Binding-site contacts:
Ligand atom C02 contacts residue GLU69 of chain 1.A at 3.8 Å.
Ligand atom N24 contacts residue ASP72 of chain 1.A at 2.7 Å (salt-bridge).
Ligand atom C08 contacts residue VZD1 of chain 1.D at 3.4 Å.
Ligand atom C16 contacts residue VAL134 of chain 1.A at 4.0 Å (hydrophobic).
Ligand atom C08 contacts residue PHE130 of chain 1.A at 3.9 Å (hydrophobic).
Ligand atom C16 contacts residue PRO201 of chain 1.A at 3.9 Å (hydrophobic).
Ligand atom F20 contacts residue PRO201 of chain 1.A at 4.0 Å.
Ligand atom C04 contacts residue GLU69 of chain 1.A at 4.0 Å.
Ligand atom C14 contacts residue VZD1 of chain 1.D at 3.6 Å.
Ligand atom C11 contacts residue PHE130 of chain 1.A at 3.6 Å (hydrophobic).
Ligand atom O26 contacts residue GLN92 of chain 1.A at 3.9 Å.
Ligand atom F20 contacts residue VAL134 of chain 1.A at 4.0 Å.
Ligand atom C03 contacts residue GLU69 of chain 1.A at 3.6 Å.
Ligand atom O22 contacts residue LEU57 of chain 1.A at 3.5 Å.
Ligand atom O27 contacts residue GLN92 of chain 1.A at 3.4 Å.
Ligand atom C14 contacts residue PHE130 of chain 1.A at 3.9 Å (hydrophobic).
Ligand atom C15 contacts residue VZD1 of chain 1.D at 3.5 Å.
Ligand atom N07 contacts residue GLU69 of chain 1.A at 3.8 Å.
Ligand atom S25 contacts residue VZD1 of chain 1.D at 3.7 Å.
Ligand atom N10 contacts residue VZD1 of chain 1.D at 3.9 Å.
Ligand atom N12 contacts residue PHE130 of chain 1.A at 3.5 Å.
Ligand atom O22 contacts residue PHE70 of chain 1.A at 3.6 Å.
Ligand atom N24 contacts residue ASP71 of chain 1.A at 3.7 Å.
Ligand atom C11 contacts residue VZD1 of chain 1.D at 4.0 Å.
Ligand atom S21 contacts residue PHE70 of chain 1.A at 3.7 Å.
Ligand atom O27 contacts residue ILE91 of chain 1.A at 3.4 Å.
Ligand atom C02 contacts residue PHE70 of chain 1.A at 3.6 Å (hydrophobic).
Ligand atom O13 contacts residue PHE130 of chain 1.A at 3.9 Å.
Ligand atom C03 contacts residue ILE91 of chain 1.A at 3.6 Å (hydrophobic).
Ligand atom N24 contacts residue PHE70 of chain 1.A at 2.8 Å (h-bond).
Ligand atom C02 contacts residue ILE91 of chain 1.A at 3.6 Å (hydrophobic).
Ligand atom N12 contacts residue VZD1 of chain 1.D at 3.1 Å (h-bond).
Ligand atom C08 contacts residue ILE91 of chain 1.A at 3.9 Å (hydrophobic).
Ligand atom C19 contacts residue VZD1 of chain 1.D at 3.6 Å.
Ligand atom O26 contacts residue VZD1 of chain 1.D at 3.1 Å (h-bond).
Ligand atom F20 contacts residue LEU203 of chain 1.A at 3.5 Å.
Ligand atom C09 contacts residue VZD1 of chain 1.D at 3.0 Å.
Ligand atom O27 contacts residue VZD1 of chain 1.D at 3.7 Å.
Ligand atom C17 contacts residue VAL134 of chain 1.A at 3.9 Å (hydrophobic).
Ligand atom N10 contacts residue PHE130 of chain 1.A at 3.9 Å.

This protein binds this small molecule.
Small molecule (SMILES): NS(=O)(=O)c1ccc(NS(=O)(=O)CCNC(=O)Nc2ccc(F)cc2)cc1

Sequence of chain 1.A:
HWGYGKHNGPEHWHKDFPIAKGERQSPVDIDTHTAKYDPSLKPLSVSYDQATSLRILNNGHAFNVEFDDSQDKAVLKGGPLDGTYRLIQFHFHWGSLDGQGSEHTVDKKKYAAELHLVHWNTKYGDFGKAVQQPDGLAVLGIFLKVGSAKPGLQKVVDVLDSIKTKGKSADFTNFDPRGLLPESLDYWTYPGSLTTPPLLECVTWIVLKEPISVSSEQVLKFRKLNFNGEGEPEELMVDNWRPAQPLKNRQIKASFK